Binding-site contacts:
Ligand atom CAD contacts residue MET256 of chain 1.B at 3.4 Å (hydrophobic).
Ligand atom CAC contacts residue PHE334 of chain 1.B at 4.0 Å (hydrophobic).
Ligand atom CAB contacts residue PHE284 of chain 1.B at 4.1 Å (hydrophobic).
Ligand atom CAC contacts residue PHE251 of chain 1.B at 3.5 Å (hydrophobic).
Ligand atom CAM contacts residue PHE326 of chain 1.B at 3.2 Å (hydrophobic).
Ligand atom OAL contacts residue PHE334 of chain 1.B at 3.7 Å.
Ligand atom CAJ contacts residue PHE284 of chain 1.B at 3.6 Å (hydrophobic).
Ligand atom OAL contacts residue PHE251 of chain 1.B at 3.7 Å.
Ligand atom CAN contacts residue MET333 of chain 1.B at 4.1 Å (hydrophobic).
Ligand atom CAA contacts residue PHE251 of chain 1.B at 3.9 Å (hydrophobic).
Ligand atom CAN contacts residue PHE251 of chain 1.B at 4.2 Å (hydrophobic).
Ligand atom CAE contacts residue PHE251 of chain 1.B at 3.8 Å (hydrophobic).
Ligand atom OAK contacts residue PHE334 of chain 1.B at 4.3 Å.
Ligand atom CAI contacts residue GLU198 of chain 1.B at 3.7 Å.
Ligand atom CAB contacts residue PHE334 of chain 1.B at 4.3 Å (hydrophobic).
Ligand atom OAK contacts residue PHE251 of chain 1.B at 4.1 Å.
Ligand atom CAN contacts residue ILE258 of chain 1.B at 3.8 Å (hydrophobic).
Ligand atom CAM contacts residue ASN288 of chain 1.B at 3.3 Å.
Ligand atom CAO contacts residue HIS202 of chain 1.B at 3.9 Å.
Ligand atom CAA contacts residue PHE326 of chain 1.B at 3.9 Å (hydrophobic).
Ligand atom CAM contacts residue GLY330 of chain 1.B at 3.5 Å.
Ligand atom CAF contacts residue PHE251 of chain 1.B at 3.8 Å (hydrophobic).
Ligand atom CAJ contacts residue GLU198 of chain 1.B at 4.0 Å.
Ligand atom CAN contacts residue MET256 of chain 1.B at 4.0 Å (hydrophobic).
Ligand atom CAJ contacts residue PHE326 of chain 1.B at 4.2 Å (hydrophobic).
Ligand atom CAG contacts residue MET256 of chain 1.B at 3.5 Å (hydrophobic).
Ligand atom CAI contacts residue GLY92 of chain 1.B at 3.9 Å.
Ligand atom CAE contacts residue PHE284 of chain 1.B at 4.1 Å (hydrophobic).
Ligand atom CAG contacts residue GLU198 of chain 1.B at 3.9 Å.
Ligand atom CAN contacts residue PHE334 of chain 1.B at 4.1 Å (hydrophobic).
Ligand atom OAK contacts residue PHE326 of chain 1.B at 4.2 Å.
Ligand atom CAD contacts residue PHE251 of chain 1.B at 3.6 Å (hydrophobic).
Ligand atom CAF contacts residue PHE284 of chain 1.B at 3.7 Å (hydrophobic).
Ligand atom OAK contacts residue GLY330 of chain 1.B at 3.6 Å.
Ligand atom CAB contacts residue PHE251 of chain 1.B at 3.7 Å (hydrophobic).
Ligand atom CAA contacts residue PHE284 of chain 1.B at 3.6 Å (hydrophobic).
Ligand atom CAE contacts residue MET256 of chain 1.B at 3.8 Å (hydrophobic).
Ligand atom CAO contacts residue GLU198 of chain 1.B at 3.3 Å.
Ligand atom NAH contacts residue GLU198 of chain 1.B at 2.8 Å (salt-bridge).
Ligand atom CAJ contacts residue GLY92 of chain 1.B at 4.3 Å.

Sequence of chain 1.B:
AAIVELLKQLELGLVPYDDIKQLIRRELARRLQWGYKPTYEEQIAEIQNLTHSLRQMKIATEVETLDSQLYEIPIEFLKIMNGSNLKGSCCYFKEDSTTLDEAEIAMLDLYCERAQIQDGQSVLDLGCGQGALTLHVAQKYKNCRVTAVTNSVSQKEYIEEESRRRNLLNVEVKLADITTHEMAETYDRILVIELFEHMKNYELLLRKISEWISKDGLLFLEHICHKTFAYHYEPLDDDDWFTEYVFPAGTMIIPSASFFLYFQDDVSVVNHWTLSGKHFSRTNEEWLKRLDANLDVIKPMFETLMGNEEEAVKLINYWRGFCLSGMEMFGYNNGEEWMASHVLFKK

The small molecule below binds the protein below.
Small molecule (SMILES): COc1cc2c(cc1OC)C[NH+](C)CC2